Sequence of chain 2.A:
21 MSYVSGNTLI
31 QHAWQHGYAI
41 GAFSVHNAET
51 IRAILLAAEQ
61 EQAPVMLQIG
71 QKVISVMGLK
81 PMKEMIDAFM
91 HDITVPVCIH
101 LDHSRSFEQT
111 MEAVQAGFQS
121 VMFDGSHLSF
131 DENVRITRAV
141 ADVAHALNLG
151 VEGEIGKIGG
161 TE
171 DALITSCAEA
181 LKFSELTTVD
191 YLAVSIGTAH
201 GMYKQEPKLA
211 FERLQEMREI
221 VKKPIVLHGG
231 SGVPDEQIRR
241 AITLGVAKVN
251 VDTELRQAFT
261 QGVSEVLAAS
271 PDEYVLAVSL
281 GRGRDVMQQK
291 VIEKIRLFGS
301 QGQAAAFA

Binding-site contacts:
Ligand atom O1 contacts residue GLY229 of chain 2.A at 3.6 Å.
Ligand atom O3 contacts residue GLY230 of chain 2.A at 3.2 Å (h-bond).
Ligand atom O3 contacts residue SER231 of chain 2.A at 2.9 Å (h-bond).
Ligand atom O10 contacts residue HIS103 of chain 2.A at 2.8 Å (h-bond).
Ligand atom C1 contacts residue HIS200 of chain 2.A at 3.5 Å.
Ligand atom O5 contacts residue SER231 of chain 2.A at 2.7 Å (h-bond).
Ligand atom O3 contacts residue NA1 of chain 2.C at 2.6 Å (h-bond).
Ligand atom O6 contacts residue ASP102 of chain 2.A at 2.5 Å (salt-bridge).
Ligand atom O2 contacts residue HIS200 of chain 2.A at 3.5 Å.
Ligand atom P1 contacts residue SER231 of chain 2.A at 3.5 Å.
Ligand atom C3 contacts residue ASP102 of chain 2.A at 3.3 Å.
Ligand atom C1 contacts residue ZN1 of chain 2.D at 3.5 Å.
Ligand atom O1 contacts residue ZN1 of chain 2.D at 2.4 Å.
Ligand atom O4 contacts residue GLY201 of chain 2.A at 2.7 Å (h-bond).
Ligand atom O3 contacts residue GLY229 of chain 2.A at 3.0 Å.
Ligand atom O4 contacts residue THR253 of chain 2.A at 2.7 Å (h-bond).
Ligand atom O9 contacts residue GLY70 of chain 2.A at 3.5 Å.
Ligand atom S1 contacts residue HIS103 of chain 2.A at 3.5 Å (h-bond).
Ligand atom O4 contacts residue HIS200 of chain 2.A at 3.6 Å.
Ligand atom O6 contacts residue ASN250 of chain 2.A at 3.1 Å (h-bond).
Ligand atom O1 contacts residue HIS200 of chain 2.A at 3.1 Å (h-bond).
Ligand atom C6 contacts residue HIS103 of chain 2.A at 3.2 Å.
Ligand atom C5 contacts residue HIS103 of chain 2.A at 3.4 Å.
Ligand atom C2 contacts residue ASN250 of chain 2.A at 3.6 Å.
Ligand atom O1 contacts residue HIS228 of chain 2.A at 3.0 Å (h-bond).
Ligand atom O7 contacts residue HIS103 of chain 2.A at 2.5 Å.
Ligand atom O5 contacts residue THR253 of chain 2.A at 2.9 Å (h-bond).
Ligand atom S1 contacts residue GLN71 of chain 2.A at 3.6 Å (h-bond).
Ligand atom O7 contacts residue HIS200 of chain 2.A at 2.6 Å.
Ligand atom C2 contacts residue GLY229 of chain 2.A at 3.3 Å.
Ligand atom O7 contacts residue ZN1 of chain 2.D at 3.1 Å.
Ligand atom O10 contacts residue GLY70 of chain 2.A at 3.4 Å.
Ligand atom O11 contacts residue GLN71 of chain 2.A at 3.4 Å (h-bond).
Ligand atom O10 contacts residue GLN71 of chain 2.A at 3.0 Å (h-bond).
Ligand atom O11 contacts residue LYS72 of chain 2.A at 3.2 Å (salt-bridge).
Ligand atom O8 contacts residue ASP252 of chain 2.A at 2.4 Å (salt-bridge).
Ligand atom O2 contacts residue GLY229 of chain 2.A at 3.6 Å.
Ligand atom O5 contacts residue ASP252 of chain 2.A at 2.8 Å (salt-bridge).
Ligand atom C4 contacts residue HIS103 of chain 2.A at 3.2 Å.
Ligand atom O6 contacts residue GLN68 of chain 2.A at 3.3 Å (h-bond).

A small-molecule ligand and the protein it binds are described below.
Small molecule (SMILES): O=C(COP(=O)(O)O)[C@@H](O)[C@H](O)[C@H](O)CS(=O)(=O)O